Binding-site contacts:
Ligand atom O1 contacts residue TYR78 of chain 2.G at 3.3 Å.
Ligand atom O5 contacts residue GLY121 of chain 2.G at 3.7 Å.
Ligand atom O7 contacts residue GLY1 of chain 2.G at 2.9 Å (h-bond).
Ligand atom C5 contacts residue ASP125 of chain 2.G at 3.7 Å.
Ligand atom C1 contacts residue GLY1 of chain 2.G at 3.5 Å.
Ligand atom C6 contacts residue TYR122 of chain 2.G at 3.8 Å (hydrophobic).
Ligand atom O5 contacts residue TYR122 of chain 2.G at 2.9 Å (h-bond).
Ligand atom C6 contacts residue TRP123 of chain 2.G at 3.4 Å (hydrophobic).
Ligand atom C6 contacts residue ASP125 of chain 2.G at 3.3 Å.
Ligand atom C2 contacts residue PHE47 of chain 2.G at 4.2 Å (hydrophobic).
Ligand atom O4 contacts residue GLY1 of chain 2.G at 3.0 Å (h-bond).
Ligand atom C5 contacts residue TYR122 of chain 2.G at 3.9 Å (hydrophobic).
Ligand atom O6 contacts residue ASP125 of chain 2.G at 2.8 Å (salt-bridge).
Ligand atom C7 contacts residue TYR122 of chain 2.G at 3.6 Å (hydrophobic).
Ligand atom O6 contacts residue VAL80 of chain 2.G at 4.0 Å.
Ligand atom O6 contacts residue TYR78 of chain 2.G at 3.6 Å.
Ligand atom C2 contacts residue GLY1 of chain 2.G at 3.7 Å.
Ligand atom O4 contacts residue ASP125 of chain 2.G at 2.6 Å (salt-bridge).
Ligand atom N2 contacts residue GLY1 of chain 2.G at 4.1 Å.
Ligand atom O5 contacts residue GLY1 of chain 2.G at 3.8 Å.
Ligand atom C3 contacts residue GLY1 of chain 2.G at 3.7 Å.
Ligand atom C5 contacts residue TYR78 of chain 2.G at 3.8 Å (hydrophobic).
Ligand atom C4 contacts residue TYR78 of chain 2.G at 4.0 Å (hydrophobic).
Ligand atom O4 contacts residue TYR122 of chain 2.G at 4.2 Å.
Ligand atom O5 contacts residue TYR78 of chain 2.G at 4.2 Å.
Ligand atom C7 contacts residue TYR78 of chain 2.G at 3.3 Å (hydrophobic).
Ligand atom O6 contacts residue GLY121 of chain 2.G at 3.6 Å.
Ligand atom C6 contacts residue TYR78 of chain 2.G at 4.0 Å (hydrophobic).
Ligand atom C4 contacts residue ASP125 of chain 2.G at 3.1 Å.
Ligand atom C2 contacts residue GLY1 of chain 2.G at 4.0 Å.
Ligand atom C6 contacts residue VAL80 of chain 2.G at 3.8 Å (hydrophobic).
Ligand atom O1 contacts residue TYR122 of chain 2.G at 3.9 Å.
Ligand atom O3 contacts residue GLY1 of chain 2.G at 2.7 Å (h-bond).
Ligand atom O6 contacts residue TYR122 of chain 2.G at 3.0 Å (h-bond).
Ligand atom C4 contacts residue GLY1 of chain 2.G at 3.9 Å.
Ligand atom C3 contacts residue TYR78 of chain 2.G at 3.9 Å (hydrophobic).
Ligand atom C1 contacts residue TYR122 of chain 2.G at 3.5 Å (hydrophobic).
Ligand atom O6 contacts residue TRP123 of chain 2.G at 2.8 Å (h-bond).
Ligand atom O4 contacts residue GLY121 of chain 2.G at 3.3 Å.
Ligand atom C7 contacts residue GLY1 of chain 2.G at 3.7 Å.

A protein and the small-molecule ligand that binds it are described below.
Small molecule (SMILES): CO[C@H]1O[C@H](CO)[C@H](O)[C@H](O[C@@H]2O[C@H](CO)[C@H](O)[C@H](O)[C@H]2NC(C)=O)[C@H]1O

Sequence of chain 2.H:
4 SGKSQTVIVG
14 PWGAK

Sequence of chain 2.G:
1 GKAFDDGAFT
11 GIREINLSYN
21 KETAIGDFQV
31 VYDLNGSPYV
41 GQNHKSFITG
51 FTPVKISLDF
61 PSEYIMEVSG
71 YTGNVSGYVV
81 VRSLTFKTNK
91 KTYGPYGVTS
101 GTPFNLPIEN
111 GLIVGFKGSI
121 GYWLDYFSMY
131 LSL